Binding-site contacts:
Ligand atom C4 contacts residue ASN113 of chain 1.B at 4.2 Å.
Ligand atom C7 contacts residue SER115 of chain 1.B at 4.3 Å.
Ligand atom N2 contacts residue ASN113 of chain 1.B at 2.9 Å (h-bond).
Ligand atom C4 contacts residue LEU207 of chain 1.A at 4.0 Å (hydrophobic).
Ligand atom O6 contacts residue LEU207 of chain 1.A at 3.9 Å.
Ligand atom C1 contacts residue ASN113 of chain 1.B at 1.4 Å.
Ligand atom N2 contacts residue SER115 of chain 1.B at 3.4 Å (h-bond).
Ligand atom O7 contacts residue LEU207 of chain 1.A at 4.3 Å.
Ligand atom C3 contacts residue LEU207 of chain 1.A at 4.5 Å (hydrophobic).
Ligand atom O4 contacts residue ARG185 of chain 1.B at 3.0 Å (salt-bridge).
Ligand atom O5 contacts residue TYR116 of chain 1.B at 3.2 Å.
Ligand atom C2 contacts residue SER115 of chain 1.B at 4.2 Å.
Ligand atom C7 contacts residue ASN113 of chain 1.B at 3.5 Å.
Ligand atom C1 contacts residue SER115 of chain 1.B at 3.8 Å.
Ligand atom C5 contacts residue ARG185 of chain 1.B at 4.0 Å.
Ligand atom O6 contacts residue ASN113 of chain 1.B at 4.5 Å.
Ligand atom C1 contacts residue GLU109 of chain 1.B at 3.8 Å.
Ligand atom O5 contacts residue ASN113 of chain 1.B at 2.4 Å (h-bond).
Ligand atom C4 contacts residue ARG185 of chain 1.B at 3.7 Å.
Ligand atom O7 contacts residue ASN113 of chain 1.B at 3.7 Å.
Ligand atom C5 contacts residue ASN113 of chain 1.B at 3.7 Å.
Ligand atom C3 contacts residue ARG185 of chain 1.B at 3.5 Å.
Ligand atom C2 contacts residue LEU207 of chain 1.A at 4.0 Å (hydrophobic).
Ligand atom O6 contacts residue GLU109 of chain 1.B at 4.4 Å.
Ligand atom C5 contacts residue LEU207 of chain 1.A at 4.5 Å (hydrophobic).
Ligand atom C6 contacts residue TYR116 of chain 1.B at 3.8 Å (hydrophobic).
Ligand atom C5 contacts residue TYR116 of chain 1.B at 4.2 Å (hydrophobic).
Ligand atom C3 contacts residue ASN113 of chain 1.B at 3.8 Å.
Ligand atom C8 contacts residue SER115 of chain 1.B at 4.3 Å.
Ligand atom O5 contacts residue GLU109 of chain 1.B at 3.7 Å.
Ligand atom O5 contacts residue LEU207 of chain 1.A at 4.0 Å.
Ligand atom O3 contacts residue ARG185 of chain 1.B at 3.8 Å.
Ligand atom C2 contacts residue ASN113 of chain 1.B at 2.4 Å.
Ligand atom C1 contacts residue TYR116 of chain 1.B at 3.7 Å (hydrophobic).
Ligand atom C1 contacts residue LEU207 of chain 1.A at 4.4 Å (hydrophobic).
Ligand atom O6 contacts residue TYR116 of chain 1.B at 3.2 Å (h-bond).
Ligand atom C8 contacts residue ASN113 of chain 1.B at 4.0 Å.

Sequence of chain 1.A:
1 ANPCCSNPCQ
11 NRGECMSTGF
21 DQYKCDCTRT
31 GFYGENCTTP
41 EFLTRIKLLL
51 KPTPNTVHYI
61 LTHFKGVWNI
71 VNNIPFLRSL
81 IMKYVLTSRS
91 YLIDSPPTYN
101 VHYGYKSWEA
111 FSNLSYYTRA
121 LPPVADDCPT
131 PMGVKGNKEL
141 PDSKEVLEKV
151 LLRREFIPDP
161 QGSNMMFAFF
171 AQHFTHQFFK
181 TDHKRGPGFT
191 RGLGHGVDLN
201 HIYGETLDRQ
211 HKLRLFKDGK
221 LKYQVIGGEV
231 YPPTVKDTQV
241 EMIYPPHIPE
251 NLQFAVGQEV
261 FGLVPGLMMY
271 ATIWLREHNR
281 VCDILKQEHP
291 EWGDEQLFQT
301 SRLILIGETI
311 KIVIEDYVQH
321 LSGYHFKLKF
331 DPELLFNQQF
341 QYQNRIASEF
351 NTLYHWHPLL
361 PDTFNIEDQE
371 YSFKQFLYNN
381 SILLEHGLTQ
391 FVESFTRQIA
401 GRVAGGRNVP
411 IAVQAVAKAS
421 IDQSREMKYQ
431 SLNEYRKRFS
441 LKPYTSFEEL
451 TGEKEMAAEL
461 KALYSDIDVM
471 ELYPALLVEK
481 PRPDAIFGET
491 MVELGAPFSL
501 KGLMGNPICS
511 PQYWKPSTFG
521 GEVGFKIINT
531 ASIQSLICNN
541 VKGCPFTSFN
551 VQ

The small molecule below binds the protein below.
Small molecule (SMILES): CC(=O)N[C@@H]1[C@@H](O)[C@H](O)[C@@H](CO)O[C@H]1O

Sequence of chain 1.B:
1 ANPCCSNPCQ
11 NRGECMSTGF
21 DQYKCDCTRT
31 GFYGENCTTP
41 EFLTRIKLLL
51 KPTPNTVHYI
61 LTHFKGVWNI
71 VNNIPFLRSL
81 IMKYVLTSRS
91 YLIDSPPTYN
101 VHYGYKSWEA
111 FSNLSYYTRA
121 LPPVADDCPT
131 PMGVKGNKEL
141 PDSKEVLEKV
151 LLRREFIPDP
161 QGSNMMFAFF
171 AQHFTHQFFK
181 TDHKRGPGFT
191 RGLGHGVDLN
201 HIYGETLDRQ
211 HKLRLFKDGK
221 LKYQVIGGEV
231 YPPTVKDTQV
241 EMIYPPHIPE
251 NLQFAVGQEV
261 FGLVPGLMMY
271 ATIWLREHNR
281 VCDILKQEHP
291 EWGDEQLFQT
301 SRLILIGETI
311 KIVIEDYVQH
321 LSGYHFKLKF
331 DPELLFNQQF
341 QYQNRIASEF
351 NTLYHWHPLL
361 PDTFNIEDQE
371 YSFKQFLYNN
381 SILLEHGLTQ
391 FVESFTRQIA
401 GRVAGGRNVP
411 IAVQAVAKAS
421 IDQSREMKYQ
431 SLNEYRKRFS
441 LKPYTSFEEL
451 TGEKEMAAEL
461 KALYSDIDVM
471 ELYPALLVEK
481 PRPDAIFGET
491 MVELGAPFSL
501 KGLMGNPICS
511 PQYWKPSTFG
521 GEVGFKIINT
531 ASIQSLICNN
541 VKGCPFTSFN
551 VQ